Sequence of chain 60.W:
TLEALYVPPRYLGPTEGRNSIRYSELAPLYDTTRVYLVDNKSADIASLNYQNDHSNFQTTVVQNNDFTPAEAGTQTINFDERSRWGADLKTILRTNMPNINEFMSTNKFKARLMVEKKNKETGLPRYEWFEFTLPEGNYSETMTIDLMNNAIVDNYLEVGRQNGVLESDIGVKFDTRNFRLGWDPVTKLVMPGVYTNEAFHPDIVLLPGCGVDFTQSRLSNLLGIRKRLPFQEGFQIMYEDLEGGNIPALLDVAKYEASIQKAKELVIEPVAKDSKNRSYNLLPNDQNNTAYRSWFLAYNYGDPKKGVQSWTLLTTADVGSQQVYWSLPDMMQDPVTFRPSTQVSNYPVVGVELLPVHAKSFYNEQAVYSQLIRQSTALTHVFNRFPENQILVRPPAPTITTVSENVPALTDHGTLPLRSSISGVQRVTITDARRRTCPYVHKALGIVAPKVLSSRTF

Binding-site contacts:
Ligand atom CE1 contacts residue HIS431 of chain 60.W at 3.0 Å.
Ligand atom CG1 contacts residue ARG435 of chain 60.W at 3.8 Å.
Ligand atom CG contacts residue TYR288 of chain 16.W at 3.4 Å (hydrophobic).
Ligand atom CE1 contacts residue VAL432 of chain 60.W at 3.8 Å (hydrophobic).
Ligand atom CD2 contacts residue MET223 of chain 16.W at 3.7 Å (hydrophobic).
Ligand atom CD1 contacts residue ARG193 of chain 60.W at 3.7 Å.
Ligand atom CD contacts residue HIS431 of chain 60.W at 3.8 Å.
Ligand atom C contacts residue ARG193 of chain 60.W at 3.3 Å.
Ligand atom CZ contacts residue MET223 of chain 16.W at 2.9 Å (hydrophobic).
Ligand atom CZ contacts residue ARG193 of chain 60.W at 3.1 Å.
Ligand atom OD1 contacts residue GLU199 of chain 60.W at 3.4 Å (salt-bridge).
Ligand atom OH contacts residue THR430 of chain 60.W at 3.4 Å.
Ligand atom CE2 contacts residue ARG193 of chain 60.W at 3.8 Å.
Ligand atom CZ contacts residue THR219 of chain 16.W at 3.2 Å.
Ligand atom O contacts residue ARG193 of chain 60.W at 2.8 Å (salt-bridge).
Ligand atom ND2 contacts residue GLU199 of chain 60.W at 2.9 Å (salt-bridge).
Ligand atom CB contacts residue GLU289 of chain 16.W at 3.8 Å.
Ligand atom CG contacts residue GLU289 of chain 16.W at 3.6 Å.
Ligand atom CB contacts residue ARG435 of chain 60.W at 3.7 Å.
Ligand atom O contacts residue ARG435 of chain 60.W at 3.5 Å (salt-bridge).
Ligand atom CE1 contacts residue THR219 of chain 16.W at 3.9 Å.
Ligand atom CG2 contacts residue TYR188 of chain 60.W at 3.9 Å (hydrophobic).
Ligand atom CE1 contacts residue GLU289 of chain 16.W at 3.6 Å.
Ligand atom OH contacts residue HIS431 of chain 60.W at 2.9 Å (h-bond).
Ligand atom CE1 contacts residue MET223 of chain 16.W at 3.3 Å (hydrophobic).
Ligand atom CZ contacts residue HIS431 of chain 60.W at 3.4 Å.
Ligand atom CE1 contacts residue ARG193 of chain 60.W at 3.1 Å.
Ligand atom CG1 contacts residue PHE436 of chain 60.W at 3.4 Å (hydrophobic).
Ligand atom CD1 contacts residue GLU289 of chain 16.W at 3.0 Å.
Ligand atom ND2 contacts residue TYR188 of chain 60.W at 3.5 Å (h-bond).
Ligand atom CG contacts residue GLU199 of chain 60.W at 3.6 Å.
Ligand atom CE2 contacts residue MET223 of chain 16.W at 3.5 Å (hydrophobic).
Ligand atom CA contacts residue ARG193 of chain 60.W at 3.8 Å.
Ligand atom OH contacts residue MET223 of chain 16.W at 2.2 Å (h-bond).
Ligand atom CG2 contacts residue LEU189 of chain 60.W at 2.8 Å (hydrophobic).
Ligand atom OH contacts residue LEU283 of chain 16.W at 3.8 Å.
Ligand atom CB contacts residue LEU189 of chain 60.W at 3.8 Å (hydrophobic).
Ligand atom CG contacts residue HIS431 of chain 60.W at 3.8 Å.
Ligand atom CD1 contacts residue HIS431 of chain 60.W at 3.3 Å.
Ligand atom N contacts residue ARG193 of chain 60.W at 3.8 Å.

The small molecule below binds the protein below.
Small molecule (SMILES): CC(C)[C@H](NC(=O)[C@@H]1CCCN1C(=O)[C@H](CC(N)=O)NC(=O)[C@@H](N)Cc1ccccc1)C(=O)N[C@@H](Cc1ccc(O)cc1)C(=O)N1CCC[C@H]1C(=O)N[C@H](C=O)Cc1ccc(O)cc1

Sequence of chain 16.W:
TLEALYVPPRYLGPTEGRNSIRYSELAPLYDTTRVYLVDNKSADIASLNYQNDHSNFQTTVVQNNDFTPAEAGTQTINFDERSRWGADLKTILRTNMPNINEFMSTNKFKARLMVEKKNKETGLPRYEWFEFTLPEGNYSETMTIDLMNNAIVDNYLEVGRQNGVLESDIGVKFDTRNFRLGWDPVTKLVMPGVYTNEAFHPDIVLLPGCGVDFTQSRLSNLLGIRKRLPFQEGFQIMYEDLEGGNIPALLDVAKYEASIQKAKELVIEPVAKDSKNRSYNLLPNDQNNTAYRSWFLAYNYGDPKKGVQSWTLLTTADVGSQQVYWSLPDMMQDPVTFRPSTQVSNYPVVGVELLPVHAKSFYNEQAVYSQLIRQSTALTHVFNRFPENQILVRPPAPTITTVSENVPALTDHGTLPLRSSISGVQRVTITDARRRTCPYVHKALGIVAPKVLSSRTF